Binding-site contacts:
Ligand atom OP2 contacts residue ASP242 of chain 10.A at 3.9 Å.
Ligand atom C5' contacts residue ASP242 of chain 10.A at 4.4 Å.
Ligand atom C2' contacts residue LYS25 of chain 10.C at 3.8 Å.

A protein and the small-molecule ligand that binds it are described below.
Small molecule (SMILES): Nc1ccn([C@H]2C[C@H](O)[C@@H](COP(=O)(O)O)O2)c(=O)n1

Sequence of chain 10.C:
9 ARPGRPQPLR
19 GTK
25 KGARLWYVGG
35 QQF

Sequence of chain 10.A:
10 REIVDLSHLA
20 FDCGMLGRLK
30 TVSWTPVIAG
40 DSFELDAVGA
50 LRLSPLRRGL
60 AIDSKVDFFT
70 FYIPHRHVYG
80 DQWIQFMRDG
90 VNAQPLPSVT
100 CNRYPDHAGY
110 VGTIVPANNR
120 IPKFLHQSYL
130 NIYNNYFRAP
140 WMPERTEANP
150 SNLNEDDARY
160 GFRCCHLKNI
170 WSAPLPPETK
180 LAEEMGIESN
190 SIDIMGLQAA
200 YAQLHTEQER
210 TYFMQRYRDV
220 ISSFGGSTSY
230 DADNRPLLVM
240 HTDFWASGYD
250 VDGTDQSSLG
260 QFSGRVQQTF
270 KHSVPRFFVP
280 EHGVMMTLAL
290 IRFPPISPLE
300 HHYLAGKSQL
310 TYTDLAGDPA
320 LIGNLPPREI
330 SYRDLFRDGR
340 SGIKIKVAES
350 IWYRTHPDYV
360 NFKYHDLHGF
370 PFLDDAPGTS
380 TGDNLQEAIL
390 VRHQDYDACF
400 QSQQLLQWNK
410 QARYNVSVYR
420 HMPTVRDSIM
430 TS